The protein below binds the small molecule below.
Small molecule (SMILES): CC(=O)N[C@H]1[C@H](O[C@H]2[C@H](O)[C@@H](NC(C)=O)CO[C@@H]2CO)O[C@H](CO)[C@@H](O)[C@@H]1O

Sequence of chain 1.C:
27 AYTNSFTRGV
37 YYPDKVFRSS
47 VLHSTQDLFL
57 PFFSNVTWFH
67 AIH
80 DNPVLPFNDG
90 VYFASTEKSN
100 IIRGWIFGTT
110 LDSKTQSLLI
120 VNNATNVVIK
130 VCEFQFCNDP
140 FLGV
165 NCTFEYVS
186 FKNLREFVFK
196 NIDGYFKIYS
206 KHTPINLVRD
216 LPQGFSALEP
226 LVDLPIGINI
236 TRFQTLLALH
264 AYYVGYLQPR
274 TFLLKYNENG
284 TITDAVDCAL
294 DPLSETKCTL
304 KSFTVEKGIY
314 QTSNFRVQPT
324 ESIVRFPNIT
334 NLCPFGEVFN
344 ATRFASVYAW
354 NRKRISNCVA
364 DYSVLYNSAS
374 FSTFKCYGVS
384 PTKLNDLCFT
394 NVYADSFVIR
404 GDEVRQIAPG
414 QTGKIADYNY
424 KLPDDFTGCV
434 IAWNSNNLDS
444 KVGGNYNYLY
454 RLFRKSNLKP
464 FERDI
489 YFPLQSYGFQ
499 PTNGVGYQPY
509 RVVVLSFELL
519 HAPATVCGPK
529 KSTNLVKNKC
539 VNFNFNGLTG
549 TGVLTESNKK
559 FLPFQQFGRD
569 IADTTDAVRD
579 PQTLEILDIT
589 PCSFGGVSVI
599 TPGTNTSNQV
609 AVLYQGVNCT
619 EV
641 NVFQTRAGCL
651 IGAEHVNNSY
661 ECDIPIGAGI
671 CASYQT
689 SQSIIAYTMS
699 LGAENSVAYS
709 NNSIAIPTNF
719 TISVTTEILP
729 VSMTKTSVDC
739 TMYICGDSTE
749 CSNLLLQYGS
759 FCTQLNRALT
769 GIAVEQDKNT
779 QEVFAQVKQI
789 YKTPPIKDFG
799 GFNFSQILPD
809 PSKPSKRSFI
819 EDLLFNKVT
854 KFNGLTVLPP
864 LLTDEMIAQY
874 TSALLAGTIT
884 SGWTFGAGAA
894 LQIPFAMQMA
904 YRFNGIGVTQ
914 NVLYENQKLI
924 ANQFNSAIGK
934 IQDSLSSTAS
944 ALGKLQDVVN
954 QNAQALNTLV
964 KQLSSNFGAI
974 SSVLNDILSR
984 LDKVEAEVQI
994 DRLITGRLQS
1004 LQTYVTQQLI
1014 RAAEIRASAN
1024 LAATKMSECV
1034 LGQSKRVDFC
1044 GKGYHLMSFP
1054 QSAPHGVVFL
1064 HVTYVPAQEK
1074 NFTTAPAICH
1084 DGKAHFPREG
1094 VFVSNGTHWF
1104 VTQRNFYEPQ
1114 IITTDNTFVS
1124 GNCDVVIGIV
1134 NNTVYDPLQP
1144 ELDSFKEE

Binding-site contacts:
Ligand atom C7 contacts residue LEU922 of chain 1.C at 4.3 Å (hydrophobic).
Ligand atom O7 contacts residue GLN1071 of chain 1.C at 4.2 Å.
Ligand atom C8 contacts residue ASN925 of chain 1.C at 4.5 Å.
Ligand atom C3 contacts residue LEU922 of chain 1.C at 4.4 Å (hydrophobic).
Ligand atom C7 contacts residue ASN717 of chain 1.C at 3.5 Å.
Ligand atom O7 contacts residue ASN717 of chain 1.C at 4.0 Å.
Ligand atom O5 contacts residue PHE718 of chain 1.C at 4.2 Å.
Ligand atom C5 contacts residue LEU922 of chain 1.C at 4.2 Å (hydrophobic).
Ligand atom C1 contacts residue GLN1071 of chain 1.C at 4.0 Å.
Ligand atom N2 contacts residue ASN717 of chain 1.C at 2.7 Å (h-bond).
Ligand atom O7 contacts residue LEU922 of chain 1.C at 4.2 Å.
Ligand atom C5 contacts residue ASN717 of chain 1.C at 3.6 Å.
Ligand atom C2 contacts residue ASN717 of chain 1.C at 2.4 Å.
Ligand atom C1 contacts residue PHE718 of chain 1.C at 4.4 Å (hydrophobic).
Ligand atom O5 contacts residue GLN926 of chain 1.C at 4.3 Å.
Ligand atom C4 contacts residue LEU922 of chain 1.C at 4.2 Å (hydrophobic).
Ligand atom C5 contacts residue GLN926 of chain 1.C at 3.8 Å.
Ligand atom C8 contacts residue ASN717 of chain 1.C at 4.4 Å.
Ligand atom C1 contacts residue ASN717 of chain 1.C at 1.4 Å.
Ligand atom C4 contacts residue ASN717 of chain 1.C at 4.2 Å.
Ligand atom C3 contacts residue ASN717 of chain 1.C at 3.7 Å.
Ligand atom O5 contacts residue ASN717 of chain 1.C at 2.4 Å (h-bond).
Ligand atom O7 contacts residue ASN925 of chain 1.C at 3.9 Å.
Ligand atom O4 contacts residue LEU922 of chain 1.C at 3.4 Å.
Ligand atom C8 contacts residue GLN926 of chain 1.C at 4.1 Å.
Ligand atom O6 contacts residue PHE718 of chain 1.C at 4.3 Å.
Ligand atom C6 contacts residue GLN926 of chain 1.C at 3.7 Å.
Ligand atom O6 contacts residue GLN926 of chain 1.C at 3.1 Å (h-bond).
Ligand atom N2 contacts residue LEU922 of chain 1.C at 4.4 Å.
Ligand atom O5 contacts residue GLN1071 of chain 1.C at 3.6 Å (h-bond).
Ligand atom C2 contacts residue GLN1071 of chain 1.C at 4.5 Å.